Binding-site contacts:
Ligand atom C5 contacts residue ASN146 of chain 4.A at 4.2 Å.
Ligand atom C8 contacts residue ASN146 of chain 4.A at 3.7 Å.
Ligand atom C2 contacts residue ASN146 of chain 4.A at 4.3 Å.
Ligand atom C7 contacts residue ASN146 of chain 4.A at 4.0 Å.
Ligand atom C1 contacts residue ASN146 of chain 4.A at 3.0 Å.
Ligand atom O5 contacts residue ASN146 of chain 4.A at 3.0 Å (h-bond).
Ligand atom O7 contacts residue LYS143 of chain 4.A at 3.8 Å.
Ligand atom O7 contacts residue ILE436 of chain 4.A at 4.2 Å.
Ligand atom C7 contacts residue ILE436 of chain 4.A at 4.3 Å (hydrophobic).
Ligand atom O7 contacts residue ASN146 of chain 4.A at 3.7 Å.
Ligand atom O6 contacts residue ASN146 of chain 4.A at 4.2 Å.
Ligand atom C8 contacts residue ILE436 of chain 4.A at 3.6 Å (hydrophobic).

A small-molecule ligand and the protein it binds are described below.
Small molecule (SMILES): CC(=O)N[C@@H]1[C@@H](O)[C@H](O)[C@@H](CO)O[C@H]1O

Sequence of chain 4.A:
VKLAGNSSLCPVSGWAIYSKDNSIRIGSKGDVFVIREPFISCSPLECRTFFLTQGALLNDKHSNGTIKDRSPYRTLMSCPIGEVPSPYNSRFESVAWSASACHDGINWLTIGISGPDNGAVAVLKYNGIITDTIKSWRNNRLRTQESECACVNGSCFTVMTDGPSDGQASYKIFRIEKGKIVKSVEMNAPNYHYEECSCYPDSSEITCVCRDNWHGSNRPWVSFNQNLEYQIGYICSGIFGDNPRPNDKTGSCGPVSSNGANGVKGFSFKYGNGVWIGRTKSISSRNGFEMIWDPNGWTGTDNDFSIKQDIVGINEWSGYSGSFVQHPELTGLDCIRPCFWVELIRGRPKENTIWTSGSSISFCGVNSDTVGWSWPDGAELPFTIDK